Sequence of chain 1.B:
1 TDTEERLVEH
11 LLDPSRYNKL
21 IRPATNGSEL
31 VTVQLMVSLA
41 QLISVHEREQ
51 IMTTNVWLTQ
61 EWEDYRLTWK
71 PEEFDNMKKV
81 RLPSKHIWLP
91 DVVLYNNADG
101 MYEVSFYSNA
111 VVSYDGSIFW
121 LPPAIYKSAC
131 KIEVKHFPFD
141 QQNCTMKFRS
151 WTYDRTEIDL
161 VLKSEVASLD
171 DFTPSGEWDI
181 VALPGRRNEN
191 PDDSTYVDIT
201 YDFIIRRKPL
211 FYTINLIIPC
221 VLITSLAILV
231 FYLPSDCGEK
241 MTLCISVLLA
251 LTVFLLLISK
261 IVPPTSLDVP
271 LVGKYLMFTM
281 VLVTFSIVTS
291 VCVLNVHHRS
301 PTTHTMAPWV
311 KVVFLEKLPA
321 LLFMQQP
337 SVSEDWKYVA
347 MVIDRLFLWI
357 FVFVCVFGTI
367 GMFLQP

Binding-site contacts:
Ligand atom N2 contacts residue ILE204 of chain 1.B at 4.0 Å.
Ligand atom C7 contacts residue ASN143 of chain 1.B at 3.2 Å.
Ligand atom C6 contacts residue ASN54 of chain 1.H at 3.6 Å.
Ligand atom N2 contacts residue ASN143 of chain 1.B at 2.9 Å (h-bond).
Ligand atom O5 contacts residue ASP202 of chain 1.B at 4.2 Å.
Ligand atom C8 contacts residue TYR122 of chain 1.I at 4.0 Å (hydrophobic).
Ligand atom C7 contacts residue ARG186 of chain 1.B at 3.6 Å.
Ligand atom O6 contacts residue ASN54 of chain 1.H at 3.5 Å (h-bond).
Ligand atom C3 contacts residue TYR122 of chain 1.I at 3.6 Å (hydrophobic).
Ligand atom O3 contacts residue ARG186 of chain 1.B at 3.4 Å (salt-bridge).
Ligand atom C5 contacts residue ASP202 of chain 1.B at 3.7 Å.
Ligand atom O5 contacts residue ASN143 of chain 1.B at 2.3 Å (h-bond).
Ligand atom C4 contacts residue ASP202 of chain 1.B at 4.0 Å.
Ligand atom O7 contacts residue ARG186 of chain 1.B at 3.2 Å.
Ligand atom O7 contacts residue ASN52 of chain 1.H at 3.5 Å.
Ligand atom O7 contacts residue ASN143 of chain 1.B at 3.1 Å (h-bond).
Ligand atom O3 contacts residue TYR122 of chain 1.I at 4.2 Å.
Ligand atom C2 contacts residue TYR122 of chain 1.I at 3.6 Å (hydrophobic).
Ligand atom C8 contacts residue TYR56 of chain 1.H at 4.1 Å (hydrophobic).
Ligand atom C8 contacts residue ARG186 of chain 1.B at 4.2 Å.
Ligand atom C1 contacts residue ASP202 of chain 1.B at 3.8 Å.
Ligand atom C1 contacts residue TYR122 of chain 1.I at 3.9 Å (hydrophobic).
Ligand atom C2 contacts residue ASN143 of chain 1.B at 2.5 Å.
Ligand atom N2 contacts residue TYR122 of chain 1.I at 2.9 Å (h-bond).
Ligand atom C7 contacts residue ASN52 of chain 1.H at 4.1 Å.
Ligand atom O4 contacts residue ASP202 of chain 1.B at 4.1 Å.
Ligand atom C7 contacts residue TYR122 of chain 1.I at 3.9 Å (hydrophobic).
Ligand atom C1 contacts residue ASN143 of chain 1.B at 1.4 Å.
Ligand atom C3 contacts residue ARG186 of chain 1.B at 4.0 Å.
Ligand atom C3 contacts residue ASP202 of chain 1.B at 3.6 Å.
Ligand atom C2 contacts residue ARG186 of chain 1.B at 3.8 Å.
Ligand atom C2 contacts residue ASP202 of chain 1.B at 4.1 Å.
Ligand atom O3 contacts residue ASN52 of chain 1.H at 3.7 Å.
Ligand atom C4 contacts residue ASN143 of chain 1.B at 4.2 Å.
Ligand atom C8 contacts residue ILE204 of chain 1.B at 3.7 Å (hydrophobic).
Ligand atom C3 contacts residue ASN143 of chain 1.B at 3.8 Å.
Ligand atom C5 contacts residue ASN143 of chain 1.B at 3.6 Å.
Ligand atom C8 contacts residue TYR121 of chain 1.I at 3.9 Å (hydrophobic).
Ligand atom C7 contacts residue ILE204 of chain 1.B at 4.0 Å (hydrophobic).
Ligand atom N2 contacts residue ARG186 of chain 1.B at 4.1 Å.

Sequence of chain 1.I:
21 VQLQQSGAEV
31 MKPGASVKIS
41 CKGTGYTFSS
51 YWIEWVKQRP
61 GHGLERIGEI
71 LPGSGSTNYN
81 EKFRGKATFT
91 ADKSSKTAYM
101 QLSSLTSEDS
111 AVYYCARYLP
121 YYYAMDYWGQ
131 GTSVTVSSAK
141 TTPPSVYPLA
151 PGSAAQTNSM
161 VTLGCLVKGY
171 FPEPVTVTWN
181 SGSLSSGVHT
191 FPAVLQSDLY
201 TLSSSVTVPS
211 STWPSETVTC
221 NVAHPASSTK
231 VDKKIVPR

Sequence of chain 1.H:
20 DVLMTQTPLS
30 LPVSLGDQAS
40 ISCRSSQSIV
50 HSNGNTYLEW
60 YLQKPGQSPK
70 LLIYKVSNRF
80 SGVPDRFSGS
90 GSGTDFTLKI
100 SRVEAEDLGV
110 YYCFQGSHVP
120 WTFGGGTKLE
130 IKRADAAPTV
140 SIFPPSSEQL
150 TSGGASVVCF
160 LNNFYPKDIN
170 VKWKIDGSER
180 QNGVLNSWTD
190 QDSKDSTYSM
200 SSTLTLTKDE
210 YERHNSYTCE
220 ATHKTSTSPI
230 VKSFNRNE

This protein binds this small molecule.
Small molecule (SMILES): CC(=O)N[C@H]1[C@H](O[C@H]2[C@H](O)[C@@H](NC(C)=O)CO[C@@H]2CO)O[C@H](CO)[C@@H](O[C@@H]2O[C@H](CO)[C@@H](O)[C@H](O)[C@@H]2O)[C@@H]1O